The small molecule below binds the protein below.
Small molecule (SMILES): CC(=O)N[C@H]1[C@H](O[C@H]2[C@H](O)[C@@H](NC(C)=O)CO[C@@H]2CO)O[C@H](CO)[C@@H](O)[C@@H]1O

Binding-site contacts:
Ligand atom O5 contacts residue ASN717 of chain 1.B at 2.1 Å (h-bond).
Ligand atom C5 contacts residue ASN717 of chain 1.B at 3.5 Å.
Ligand atom C3 contacts residue ASN717 of chain 1.B at 3.9 Å.
Ligand atom O6 contacts residue ASN717 of chain 1.B at 4.1 Å.
Ligand atom C6 contacts residue LEU922 of chain 1.B at 4.1 Å (hydrophobic).
Ligand atom C5 contacts residue LEU922 of chain 1.B at 3.9 Å (hydrophobic).
Ligand atom C1 contacts residue ASN717 of chain 1.B at 1.4 Å.
Ligand atom O7 contacts residue GLN1071 of chain 1.B at 3.0 Å (h-bond).
Ligand atom C7 contacts residue THR716 of chain 1.B at 4.2 Å.
Ligand atom O7 contacts residue ASN717 of chain 1.B at 3.3 Å (h-bond).
Ligand atom C6 contacts residue ASN717 of chain 1.B at 4.4 Å.
Ligand atom C2 contacts residue ASN717 of chain 1.B at 2.6 Å.
Ligand atom C7 contacts residue GLN1071 of chain 1.B at 4.2 Å.
Ligand atom C7 contacts residue ASN717 of chain 1.B at 3.5 Å.
Ligand atom O7 contacts residue THR716 of chain 1.B at 3.5 Å (h-bond).
Ligand atom N2 contacts residue ASN717 of chain 1.B at 3.3 Å (h-bond).
Ligand atom O6 contacts residue GLN926 of chain 1.B at 4.3 Å.
Ligand atom C8 contacts residue THR716 of chain 1.B at 4.4 Å.
Ligand atom C4 contacts residue ASN717 of chain 1.B at 4.2 Å.

Sequence of chain 1.B:
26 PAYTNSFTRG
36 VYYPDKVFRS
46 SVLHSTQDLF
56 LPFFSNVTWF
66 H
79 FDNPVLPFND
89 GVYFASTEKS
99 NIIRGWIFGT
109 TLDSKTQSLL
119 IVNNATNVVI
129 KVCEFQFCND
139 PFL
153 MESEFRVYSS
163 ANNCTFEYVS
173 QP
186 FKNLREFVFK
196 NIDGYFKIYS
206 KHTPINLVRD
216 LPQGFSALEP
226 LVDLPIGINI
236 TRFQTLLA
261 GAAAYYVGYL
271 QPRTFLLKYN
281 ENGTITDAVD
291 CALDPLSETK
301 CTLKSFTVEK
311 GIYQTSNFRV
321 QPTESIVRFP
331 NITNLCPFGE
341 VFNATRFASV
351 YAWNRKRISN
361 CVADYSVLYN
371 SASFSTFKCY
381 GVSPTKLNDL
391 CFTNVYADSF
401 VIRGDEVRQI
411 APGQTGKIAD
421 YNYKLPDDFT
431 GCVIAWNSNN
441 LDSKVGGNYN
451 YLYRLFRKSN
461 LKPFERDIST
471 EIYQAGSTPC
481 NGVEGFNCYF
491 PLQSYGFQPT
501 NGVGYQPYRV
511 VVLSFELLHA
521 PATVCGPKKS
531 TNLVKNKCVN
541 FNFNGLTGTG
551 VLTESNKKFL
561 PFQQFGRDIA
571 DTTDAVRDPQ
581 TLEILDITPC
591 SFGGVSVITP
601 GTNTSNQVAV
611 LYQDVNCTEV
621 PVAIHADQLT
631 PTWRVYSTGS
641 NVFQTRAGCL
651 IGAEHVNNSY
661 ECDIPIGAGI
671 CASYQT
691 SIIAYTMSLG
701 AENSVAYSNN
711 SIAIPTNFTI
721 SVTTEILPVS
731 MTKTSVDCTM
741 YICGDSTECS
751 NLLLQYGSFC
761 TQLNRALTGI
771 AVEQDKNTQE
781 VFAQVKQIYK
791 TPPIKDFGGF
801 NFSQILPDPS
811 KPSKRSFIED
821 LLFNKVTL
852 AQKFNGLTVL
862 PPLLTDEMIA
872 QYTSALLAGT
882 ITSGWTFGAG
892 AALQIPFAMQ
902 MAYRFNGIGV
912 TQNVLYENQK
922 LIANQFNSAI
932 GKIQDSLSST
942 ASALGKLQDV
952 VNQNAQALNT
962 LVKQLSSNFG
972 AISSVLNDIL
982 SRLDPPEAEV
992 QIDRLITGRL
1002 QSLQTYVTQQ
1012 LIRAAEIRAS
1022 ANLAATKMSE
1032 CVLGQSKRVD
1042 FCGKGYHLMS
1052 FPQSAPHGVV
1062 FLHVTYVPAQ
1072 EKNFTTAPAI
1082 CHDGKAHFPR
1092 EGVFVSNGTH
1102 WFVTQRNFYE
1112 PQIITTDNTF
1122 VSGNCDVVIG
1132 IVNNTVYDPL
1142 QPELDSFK